Sequence of chain 1.A:
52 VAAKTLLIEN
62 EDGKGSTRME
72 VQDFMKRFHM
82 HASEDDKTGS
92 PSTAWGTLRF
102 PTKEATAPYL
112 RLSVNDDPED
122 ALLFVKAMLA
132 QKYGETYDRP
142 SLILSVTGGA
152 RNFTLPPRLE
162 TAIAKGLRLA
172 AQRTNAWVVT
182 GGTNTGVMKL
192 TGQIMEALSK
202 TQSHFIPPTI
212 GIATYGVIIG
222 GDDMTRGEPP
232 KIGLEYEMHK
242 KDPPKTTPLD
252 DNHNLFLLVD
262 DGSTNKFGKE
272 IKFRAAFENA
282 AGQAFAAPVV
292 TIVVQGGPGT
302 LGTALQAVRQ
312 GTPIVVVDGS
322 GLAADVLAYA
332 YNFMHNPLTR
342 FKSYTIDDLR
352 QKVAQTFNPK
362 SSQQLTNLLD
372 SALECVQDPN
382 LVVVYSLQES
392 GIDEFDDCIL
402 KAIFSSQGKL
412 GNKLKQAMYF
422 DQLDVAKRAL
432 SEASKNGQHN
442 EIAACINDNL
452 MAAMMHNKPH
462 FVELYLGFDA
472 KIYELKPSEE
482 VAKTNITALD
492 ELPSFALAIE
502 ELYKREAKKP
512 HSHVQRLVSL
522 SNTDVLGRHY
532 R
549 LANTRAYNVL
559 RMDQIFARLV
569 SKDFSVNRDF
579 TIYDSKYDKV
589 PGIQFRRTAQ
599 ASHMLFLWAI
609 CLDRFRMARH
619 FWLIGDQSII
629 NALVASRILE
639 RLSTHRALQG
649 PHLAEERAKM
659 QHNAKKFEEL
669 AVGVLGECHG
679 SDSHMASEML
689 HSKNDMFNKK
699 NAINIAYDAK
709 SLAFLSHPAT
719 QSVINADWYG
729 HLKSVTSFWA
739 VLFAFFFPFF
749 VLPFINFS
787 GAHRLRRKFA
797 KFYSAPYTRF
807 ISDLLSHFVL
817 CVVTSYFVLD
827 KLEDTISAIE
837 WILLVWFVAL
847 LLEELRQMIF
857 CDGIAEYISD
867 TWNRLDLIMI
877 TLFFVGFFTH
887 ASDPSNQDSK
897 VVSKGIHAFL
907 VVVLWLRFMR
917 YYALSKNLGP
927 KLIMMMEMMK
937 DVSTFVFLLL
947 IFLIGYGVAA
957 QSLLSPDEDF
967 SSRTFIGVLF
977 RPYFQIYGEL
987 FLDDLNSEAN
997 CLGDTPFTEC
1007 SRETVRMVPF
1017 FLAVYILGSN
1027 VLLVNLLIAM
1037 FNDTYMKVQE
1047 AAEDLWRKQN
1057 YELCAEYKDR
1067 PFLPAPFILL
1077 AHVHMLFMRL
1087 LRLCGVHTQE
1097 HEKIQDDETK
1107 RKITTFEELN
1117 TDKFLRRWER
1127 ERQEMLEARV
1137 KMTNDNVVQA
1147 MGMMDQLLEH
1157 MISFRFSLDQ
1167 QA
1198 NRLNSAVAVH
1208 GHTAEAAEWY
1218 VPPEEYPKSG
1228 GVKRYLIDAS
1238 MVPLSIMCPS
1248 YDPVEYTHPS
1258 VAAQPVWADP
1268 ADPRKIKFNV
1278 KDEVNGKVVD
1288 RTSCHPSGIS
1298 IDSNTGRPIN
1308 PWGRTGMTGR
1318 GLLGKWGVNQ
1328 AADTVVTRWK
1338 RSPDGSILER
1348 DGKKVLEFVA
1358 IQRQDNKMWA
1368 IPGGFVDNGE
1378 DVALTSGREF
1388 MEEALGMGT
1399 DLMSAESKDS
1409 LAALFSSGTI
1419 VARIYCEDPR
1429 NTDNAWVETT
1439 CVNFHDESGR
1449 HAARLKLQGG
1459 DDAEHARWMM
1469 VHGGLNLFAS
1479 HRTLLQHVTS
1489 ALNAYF

Binding-site contacts:
Ligand atom C18 contacts residue ALA1019 of chain 1.A at 3.8 Å (hydrophobic).
Ligand atom C6 contacts residue ILE972 of chain 1.B at 4.1 Å (hydrophobic).
Ligand atom C27 contacts residue VAL942 of chain 1.B at 3.9 Å (hydrophobic).
Ligand atom C27 contacts residue TYR979 of chain 1.B at 4.0 Å (hydrophobic).
Ligand atom C25 contacts residue TYR979 of chain 1.B at 3.8 Å (hydrophobic).
Ligand atom C5 contacts residue PRO1015 of chain 1.A at 3.7 Å (hydrophobic).
Ligand atom C21 contacts residue LEU975 of chain 1.B at 4.2 Å (hydrophobic).
Ligand atom C2 contacts residue CLR1 of chain 1.M at 3.5 Å.
Ligand atom C4 contacts residue ARG1012 of chain 1.A at 3.7 Å.
Ligand atom C19 contacts residue ARG1012 of chain 1.A at 3.4 Å.
Ligand atom C19 contacts residue PHE1016 of chain 1.A at 3.9 Å (hydrophobic).
Ligand atom C6 contacts residue PHE976 of chain 1.B at 3.8 Å (hydrophobic).
Ligand atom C6 contacts residue PRO1015 of chain 1.A at 3.7 Å (hydrophobic).
Ligand atom C22 contacts residue TYR979 of chain 1.B at 4.1 Å (hydrophobic).
Ligand atom C19 contacts residue PRO1015 of chain 1.A at 3.8 Å (hydrophobic).
Ligand atom C24 contacts residue LEU949 of chain 1.B at 3.9 Å (hydrophobic).
Ligand atom C7 contacts residue PRO1015 of chain 1.A at 4.3 Å (hydrophobic).
Ligand atom C7 contacts residue PHE976 of chain 1.B at 3.5 Å (hydrophobic).
Ligand atom C26 contacts residue LEU946 of chain 1.B at 3.8 Å (hydrophobic).
Ligand atom C15 contacts residue LEU975 of chain 1.B at 3.8 Å (hydrophobic).
Ligand atom C4 contacts residue PHE1003 of chain 1.A at 3.9 Å (hydrophobic).
Ligand atom C17 contacts residue LEU975 of chain 1.B at 4.3 Å (hydrophobic).
Ligand atom C3 contacts residue PHE1003 of chain 1.A at 4.2 Å (hydrophobic).
Ligand atom C26 contacts residue VAL942 of chain 1.B at 3.8 Å (hydrophobic).
Ligand atom C24 contacts residue TYR979 of chain 1.B at 4.1 Å (hydrophobic).
Ligand atom C4 contacts residue PRO1015 of chain 1.A at 3.8 Å (hydrophobic).
Ligand atom C3 contacts residue ILE972 of chain 1.B at 3.8 Å (hydrophobic).
Ligand atom O1 contacts residue ILE972 of chain 1.B at 4.0 Å.
Ligand atom C2 contacts residue ARG1012 of chain 1.A at 4.3 Å.
Ligand atom C1 contacts residue CLR1 of chain 1.M at 3.8 Å.
Ligand atom C24 contacts residue LEU946 of chain 1.B at 3.9 Å (hydrophobic).
Ligand atom O1 contacts residue ARG1012 of chain 1.A at 3.5 Å (salt-bridge).
Ligand atom C26 contacts residue LEU949 of chain 1.B at 4.1 Å (hydrophobic).
Ligand atom C16 contacts residue LEU975 of chain 1.B at 3.7 Å (hydrophobic).
Ligand atom O1 contacts residue PHE1003 of chain 1.A at 3.1 Å (h-bond).
Ligand atom C16 contacts residue TYR979 of chain 1.B at 3.9 Å (hydrophobic).
Ligand atom C5 contacts residue ILE972 of chain 1.B at 4.3 Å (hydrophobic).
Ligand atom C18 contacts residue PHE1016 of chain 1.A at 3.9 Å (hydrophobic).
Ligand atom C25 contacts residue LEU949 of chain 1.B at 4.1 Å (hydrophobic).
Ligand atom C26 contacts residue LEU945 of chain 1.B at 3.9 Å (hydrophobic).

Sequence of chain 1.B:
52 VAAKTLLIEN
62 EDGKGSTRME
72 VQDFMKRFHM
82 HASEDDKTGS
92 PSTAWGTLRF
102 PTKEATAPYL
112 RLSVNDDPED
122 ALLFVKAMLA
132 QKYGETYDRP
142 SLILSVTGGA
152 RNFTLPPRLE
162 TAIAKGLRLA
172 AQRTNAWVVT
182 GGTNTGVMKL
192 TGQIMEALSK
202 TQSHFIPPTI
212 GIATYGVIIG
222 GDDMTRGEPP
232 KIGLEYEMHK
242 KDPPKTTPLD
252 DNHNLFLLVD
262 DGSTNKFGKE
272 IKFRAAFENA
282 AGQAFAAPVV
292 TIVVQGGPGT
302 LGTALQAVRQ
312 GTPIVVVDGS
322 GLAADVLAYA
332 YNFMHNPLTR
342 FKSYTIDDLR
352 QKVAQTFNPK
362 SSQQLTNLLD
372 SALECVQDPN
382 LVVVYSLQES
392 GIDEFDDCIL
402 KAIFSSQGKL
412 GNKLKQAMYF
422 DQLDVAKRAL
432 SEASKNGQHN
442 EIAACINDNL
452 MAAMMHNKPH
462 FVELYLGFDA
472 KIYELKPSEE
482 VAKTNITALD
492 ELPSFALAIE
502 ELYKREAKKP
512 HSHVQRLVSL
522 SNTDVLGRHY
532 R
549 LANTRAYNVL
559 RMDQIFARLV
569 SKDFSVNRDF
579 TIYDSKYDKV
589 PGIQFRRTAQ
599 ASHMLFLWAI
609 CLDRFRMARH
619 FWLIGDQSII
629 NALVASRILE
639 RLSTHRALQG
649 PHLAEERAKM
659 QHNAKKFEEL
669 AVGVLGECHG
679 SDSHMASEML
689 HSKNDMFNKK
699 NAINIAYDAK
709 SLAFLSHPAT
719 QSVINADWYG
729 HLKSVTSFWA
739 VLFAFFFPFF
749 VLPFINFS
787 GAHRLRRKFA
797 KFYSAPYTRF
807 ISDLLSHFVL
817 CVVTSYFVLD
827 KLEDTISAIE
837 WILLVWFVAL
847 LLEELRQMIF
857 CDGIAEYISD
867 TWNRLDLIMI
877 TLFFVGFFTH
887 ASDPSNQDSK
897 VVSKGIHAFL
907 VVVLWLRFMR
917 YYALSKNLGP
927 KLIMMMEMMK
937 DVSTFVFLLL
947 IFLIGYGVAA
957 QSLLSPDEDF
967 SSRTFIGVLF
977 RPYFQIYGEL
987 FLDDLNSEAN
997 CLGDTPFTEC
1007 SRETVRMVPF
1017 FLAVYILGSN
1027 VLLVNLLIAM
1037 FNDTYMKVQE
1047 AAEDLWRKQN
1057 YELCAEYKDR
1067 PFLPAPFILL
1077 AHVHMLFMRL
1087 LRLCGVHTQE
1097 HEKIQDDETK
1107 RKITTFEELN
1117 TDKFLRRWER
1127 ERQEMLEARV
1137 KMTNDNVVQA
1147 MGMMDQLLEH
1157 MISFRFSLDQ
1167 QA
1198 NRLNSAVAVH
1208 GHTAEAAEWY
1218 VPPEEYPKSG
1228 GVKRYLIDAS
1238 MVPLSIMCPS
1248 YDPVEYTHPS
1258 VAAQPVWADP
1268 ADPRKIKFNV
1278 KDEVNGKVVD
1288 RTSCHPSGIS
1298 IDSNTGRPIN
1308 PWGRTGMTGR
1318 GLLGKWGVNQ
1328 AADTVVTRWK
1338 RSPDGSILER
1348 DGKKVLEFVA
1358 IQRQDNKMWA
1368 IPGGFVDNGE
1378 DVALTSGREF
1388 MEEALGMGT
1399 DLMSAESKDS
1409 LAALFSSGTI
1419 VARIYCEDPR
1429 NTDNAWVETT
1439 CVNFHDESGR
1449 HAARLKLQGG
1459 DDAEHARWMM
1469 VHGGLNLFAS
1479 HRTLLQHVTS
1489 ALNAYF

A protein and the small-molecule ligand that binds it are described below.
Small molecule (SMILES): CC(C)CCC[C@@H](C)[C@H]1CC[C@H]2[C@@H]3CC=C4C[C@@H](O)CC[C@]4(C)[C@H]3CC[C@]12C